Sequence of chain 1.H:
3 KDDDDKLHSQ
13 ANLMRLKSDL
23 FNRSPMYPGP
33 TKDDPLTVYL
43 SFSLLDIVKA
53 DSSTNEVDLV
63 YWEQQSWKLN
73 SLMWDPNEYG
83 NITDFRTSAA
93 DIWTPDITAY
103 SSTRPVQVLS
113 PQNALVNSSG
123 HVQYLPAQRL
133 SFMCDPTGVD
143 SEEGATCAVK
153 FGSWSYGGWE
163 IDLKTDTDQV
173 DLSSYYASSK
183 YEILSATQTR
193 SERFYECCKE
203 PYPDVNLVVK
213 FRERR

Sequence of chain 1.I:
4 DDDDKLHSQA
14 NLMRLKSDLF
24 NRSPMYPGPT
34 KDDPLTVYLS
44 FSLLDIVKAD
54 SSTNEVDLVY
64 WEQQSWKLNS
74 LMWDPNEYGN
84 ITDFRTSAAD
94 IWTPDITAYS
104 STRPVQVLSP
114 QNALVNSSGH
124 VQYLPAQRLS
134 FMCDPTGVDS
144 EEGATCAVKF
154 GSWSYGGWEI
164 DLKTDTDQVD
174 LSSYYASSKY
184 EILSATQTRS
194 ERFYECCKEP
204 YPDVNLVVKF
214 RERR

This small molecule binds to this protein.
Small molecule (SMILES): CCN1C[C@]2(COC(=O)c3ccccc3N3C(=O)C[C@H](C)C3=O)CC[C@H](OC)[C@@]34[C@@H]5C[C@H]6[C@H](OC)[C@@H]5[C@](O)(C[C@@H]6OC)[C@@](O)([C@@H](OC)[C@H]23)[C@@H]14

Binding-site contacts:
Ligand atom C20 contacts residue TYR102 of chain 1.I at 3.7 Å (hydrophobic).
Ligand atom O13 contacts residue TRP64 of chain 1.H at 3.3 Å.
Ligand atom C5 contacts residue LYS152 of chain 1.I at 3.3 Å.
Ligand atom C17 contacts residue TYR197 of chain 1.I at 3.6 Å (hydrophobic).
Ligand atom C3 contacts residue TYR197 of chain 1.I at 3.8 Å (hydrophobic).
Ligand atom C22 contacts residue TRP156 of chain 1.I at 3.3 Å (hydrophobic).
Ligand atom O14 contacts residue TYR102 of chain 1.I at 3.4 Å.
Ligand atom C29 contacts residue TYR197 of chain 1.I at 3.3 Å (hydrophobic).
Ligand atom C15 contacts residue TRP64 of chain 1.H at 3.8 Å (hydrophobic).
Ligand atom O11 contacts residue LYS152 of chain 1.I at 3.5 Å.
Ligand atom C30 contacts residue TYR197 of chain 1.I at 3.4 Å (hydrophobic).
Ligand atom O8 contacts residue SER176 of chain 1.H at 3.2 Å (h-bond).
Ligand atom C2 contacts residue TYR197 of chain 1.I at 3.5 Å (hydrophobic).
Ligand atom N23 contacts residue TRP156 of chain 1.I at 2.8 Å (h-bond).
Ligand atom C19 contacts residue TYR204 of chain 1.I at 3.6 Å (hydrophobic).
Ligand atom C23 contacts residue TRP156 of chain 1.I at 3.5 Å (hydrophobic).
Ligand atom O27 contacts residue LEU127 of chain 1.H at 3.2 Å.
Ligand atom C2 contacts residue TYR102 of chain 1.I at 3.4 Å (hydrophobic).
Ligand atom O28 contacts residue TRP64 of chain 1.H at 3.6 Å.
Ligand atom C1 contacts residue TYR102 of chain 1.I at 3.3 Å (hydrophobic).
Ligand atom C20 contacts residue SER155 of chain 1.I at 3.8 Å.
Ligand atom C24 contacts residue TRP156 of chain 1.I at 3.0 Å (hydrophobic).
Ligand atom C25 contacts residue TRP156 of chain 1.I at 3.2 Å (hydrophobic).
Ligand atom C39 contacts residue CYS199 of chain 1.I at 3.7 Å (hydrophobic).
Ligand atom O13 contacts residue TYR102 of chain 1.I at 3.4 Å.
Ligand atom O8 contacts residue TRP64 of chain 1.H at 3.4 Å.
Ligand atom C13 contacts residue TYR102 of chain 1.I at 3.1 Å (hydrophobic).
Ligand atom O19 contacts residue SER155 of chain 1.I at 3.7 Å.
Ligand atom O19 contacts residue TRP156 of chain 1.I at 2.6 Å (h-bond).
Ligand atom C22 contacts residue TYR204 of chain 1.I at 3.2 Å (hydrophobic).
Ligand atom C21 contacts residue SER155 of chain 1.I at 3.7 Å.
Ligand atom C22 contacts residue TYR158 of chain 1.I at 3.3 Å (hydrophobic).
Ligand atom C12 contacts residue SER103 of chain 1.I at 3.6 Å.
Ligand atom C21 contacts residue TYR102 of chain 1.I at 3.3 Å (hydrophobic).
Ligand atom C37 contacts residue GLN125 of chain 1.H at 3.0 Å.
Ligand atom C29 contacts residue TRP64 of chain 1.H at 3.3 Å (hydrophobic).
Ligand atom C4 contacts residue LYS152 of chain 1.I at 3.4 Å.
Ligand atom C33 contacts residue TYR204 of chain 1.I at 3.2 Å (hydrophobic).
Ligand atom C26 contacts residue TRP156 of chain 1.I at 3.8 Å (hydrophobic).
Ligand atom C15 contacts residue TRP156 of chain 1.I at 3.8 Å (hydrophobic).